Binding-site contacts:
Ligand atom C1 contacts residue GLU275 of chain 3.A at 3.8 Å.
Ligand atom O3P contacts residue TYR239 of chain 3.A at 2.8 Å (h-bond).
Ligand atom O2 contacts residue GLY114 of chain 3.A at 3.6 Å.
Ligand atom O3P contacts residue ARG238 of chain 4.A at 3.1 Å (salt-bridge).
Ligand atom O1P contacts residue ARG238 of chain 4.A at 2.9 Å (salt-bridge).
Ligand atom O6 contacts residue TYR239 of chain 3.A at 3.9 Å.
Ligand atom C6 contacts residue GLY241 of chain 3.A at 3.9 Å.
Ligand atom P contacts residue TYR239 of chain 3.A at 4.0 Å.
Ligand atom C3 contacts residue ASP113 of chain 3.A at 3.4 Å.
Ligand atom P contacts residue ARG238 of chain 4.A at 3.8 Å.
Ligand atom O1 contacts residue GLU275 of chain 3.A at 2.6 Å (salt-bridge).
Ligand atom O3 contacts residue GLY114 of chain 3.A at 3.6 Å.
Ligand atom C6 contacts residue TYR239 of chain 3.A at 3.6 Å (hydrophobic).
Ligand atom P contacts residue ASN206 of chain 3.A at 3.7 Å.
Ligand atom C5 contacts residue LYS269 of chain 3.A at 3.9 Å.
Ligand atom C4 contacts residue GLY241 of chain 3.A at 3.4 Å.
Ligand atom O6 contacts residue LYS269 of chain 3.A at 3.2 Å (salt-bridge).
Ligand atom O5 contacts residue LYS269 of chain 3.A at 2.9 Å (salt-bridge).
Ligand atom O4 contacts residue LEU243 of chain 3.A at 3.4 Å (h-bond).
Ligand atom C6 contacts residue TYR259 of chain 3.A at 4.0 Å (hydrophobic).
Ligand atom O2P contacts residue TYR259 of chain 3.A at 2.6 Å (h-bond).
Ligand atom C4 contacts residue LEU243 of chain 3.A at 3.7 Å (hydrophobic).
Ligand atom O3 contacts residue GLY241 of chain 3.A at 3.9 Å.
Ligand atom C3 contacts residue LEU243 of chain 3.A at 3.7 Å (hydrophobic).
Ligand atom C1 contacts residue LYS269 of chain 3.A at 4.0 Å.
Ligand atom O1 contacts residue LEU270 of chain 3.A at 3.5 Å.
Ligand atom O6 contacts residue TYR259 of chain 3.A at 3.3 Å.
Ligand atom C5 contacts residue TYR259 of chain 3.A at 3.9 Å (hydrophobic).
Ligand atom O3P contacts residue ASN206 of chain 3.A at 2.7 Å (h-bond).
Ligand atom C6 contacts residue ARG238 of chain 4.A at 4.0 Å.
Ligand atom O2P contacts residue ASN206 of chain 3.A at 3.9 Å.
Ligand atom O3 contacts residue ASP113 of chain 3.A at 2.4 Å (salt-bridge).
Ligand atom O3 contacts residue LEU243 of chain 3.A at 2.9 Å (h-bond).
Ligand atom C2 contacts residue LYS269 of chain 3.A at 3.9 Å.
Ligand atom C4 contacts residue TYR257 of chain 3.A at 3.8 Å (hydrophobic).
Ligand atom P contacts residue TYR259 of chain 3.A at 3.7 Å.
Ligand atom O4 contacts residue TYR257 of chain 3.A at 2.6 Å (h-bond).
Ligand atom C6 contacts residue LYS269 of chain 3.A at 3.9 Å.
Ligand atom O3 contacts residue SER242 of chain 3.A at 3.7 Å.
Ligand atom O2 contacts residue GLY241 of chain 3.A at 3.6 Å (h-bond).

Sequence of chain 3.A:
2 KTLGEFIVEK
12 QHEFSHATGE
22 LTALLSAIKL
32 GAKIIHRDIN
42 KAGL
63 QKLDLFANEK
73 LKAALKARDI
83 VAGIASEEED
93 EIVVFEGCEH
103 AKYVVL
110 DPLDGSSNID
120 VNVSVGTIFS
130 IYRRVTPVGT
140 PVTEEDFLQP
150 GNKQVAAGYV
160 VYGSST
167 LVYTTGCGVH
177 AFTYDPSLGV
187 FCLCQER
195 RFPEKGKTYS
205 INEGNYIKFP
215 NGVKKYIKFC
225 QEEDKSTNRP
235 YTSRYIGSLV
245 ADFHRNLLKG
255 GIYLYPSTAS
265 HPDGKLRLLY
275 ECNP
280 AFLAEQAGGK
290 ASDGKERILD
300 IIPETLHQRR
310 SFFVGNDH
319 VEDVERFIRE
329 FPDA

Sequence of chain 4.A:
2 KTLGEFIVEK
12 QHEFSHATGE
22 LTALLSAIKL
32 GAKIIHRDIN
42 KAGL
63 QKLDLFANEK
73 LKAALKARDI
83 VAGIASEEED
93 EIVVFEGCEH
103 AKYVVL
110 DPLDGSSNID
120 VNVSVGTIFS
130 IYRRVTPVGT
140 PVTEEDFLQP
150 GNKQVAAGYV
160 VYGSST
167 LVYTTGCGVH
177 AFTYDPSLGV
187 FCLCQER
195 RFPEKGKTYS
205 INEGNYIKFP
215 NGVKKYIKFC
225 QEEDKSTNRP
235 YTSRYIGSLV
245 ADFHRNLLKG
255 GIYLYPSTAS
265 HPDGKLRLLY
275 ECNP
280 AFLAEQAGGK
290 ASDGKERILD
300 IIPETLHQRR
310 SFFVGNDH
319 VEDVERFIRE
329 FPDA

A protein and the small-molecule ligand that binds it are described below.
Small molecule (SMILES): O=P(O)(O)OC[C@H]1O[C@](O)(CO)[C@@H](O)[C@@H]1O